A protein and the small-molecule ligand that binds it are described below.
Small molecule (SMILES): CC(=O)N[C@@H]1[C@@H](O)[C@H](O)[C@@H](CO)O[C@H]1O

Sequence of chain 1.C:
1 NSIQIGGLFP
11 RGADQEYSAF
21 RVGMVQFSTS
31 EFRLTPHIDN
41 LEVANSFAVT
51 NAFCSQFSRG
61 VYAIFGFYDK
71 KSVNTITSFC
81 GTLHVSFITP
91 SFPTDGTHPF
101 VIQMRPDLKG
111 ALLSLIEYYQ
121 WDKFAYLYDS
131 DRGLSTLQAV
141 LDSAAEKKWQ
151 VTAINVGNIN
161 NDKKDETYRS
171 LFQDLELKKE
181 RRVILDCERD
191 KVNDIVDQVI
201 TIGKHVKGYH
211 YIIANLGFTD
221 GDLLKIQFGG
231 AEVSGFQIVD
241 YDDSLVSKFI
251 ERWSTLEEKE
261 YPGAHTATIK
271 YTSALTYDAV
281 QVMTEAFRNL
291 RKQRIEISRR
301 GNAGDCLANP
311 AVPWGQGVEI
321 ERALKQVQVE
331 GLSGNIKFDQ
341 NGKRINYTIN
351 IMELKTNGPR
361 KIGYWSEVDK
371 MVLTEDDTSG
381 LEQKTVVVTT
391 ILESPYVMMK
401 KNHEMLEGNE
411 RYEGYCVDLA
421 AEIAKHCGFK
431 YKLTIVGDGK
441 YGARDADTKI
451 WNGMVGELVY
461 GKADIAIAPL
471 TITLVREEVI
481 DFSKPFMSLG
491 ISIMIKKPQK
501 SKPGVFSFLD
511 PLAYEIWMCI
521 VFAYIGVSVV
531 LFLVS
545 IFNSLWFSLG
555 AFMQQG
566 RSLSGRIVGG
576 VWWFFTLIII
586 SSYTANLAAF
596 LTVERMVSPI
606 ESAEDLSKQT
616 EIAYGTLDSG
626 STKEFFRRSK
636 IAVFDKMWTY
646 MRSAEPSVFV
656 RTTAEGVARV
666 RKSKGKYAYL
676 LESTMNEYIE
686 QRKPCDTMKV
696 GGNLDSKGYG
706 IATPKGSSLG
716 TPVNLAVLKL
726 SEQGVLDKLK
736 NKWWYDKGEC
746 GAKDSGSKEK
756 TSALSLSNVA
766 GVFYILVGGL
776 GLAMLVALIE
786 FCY

Binding-site contacts:
Ligand atom O7 contacts residue ASN346 of chain 1.C at 4.3 Å.
Ligand atom N2 contacts residue ASN346 of chain 1.C at 2.9 Å (h-bond).
Ligand atom C7 contacts residue LYS337 of chain 1.C at 3.2 Å.
Ligand atom C1 contacts residue LYS337 of chain 1.C at 4.4 Å.
Ligand atom C3 contacts residue ASN346 of chain 1.C at 3.8 Å.
Ligand atom C3 contacts residue LYS337 of chain 1.C at 4.2 Å.
Ligand atom O5 contacts residue ASN346 of chain 1.C at 2.3 Å (h-bond).
Ligand atom O5 contacts residue ASN335 of chain 1.C at 4.0 Å.
Ligand atom N2 contacts residue LYS337 of chain 1.C at 3.7 Å.
Ligand atom O7 contacts residue LYS337 of chain 1.C at 2.3 Å (salt-bridge).
Ligand atom C4 contacts residue ASN346 of chain 1.C at 4.1 Å.
Ligand atom C1 contacts residue ASN346 of chain 1.C at 1.4 Å.
Ligand atom C6 contacts residue GLN328 of chain 1.C at 3.9 Å.
Ligand atom O5 contacts residue GLN328 of chain 1.C at 3.6 Å.
Ligand atom C4 contacts residue GLN328 of chain 1.C at 4.3 Å.
Ligand atom O6 contacts residue GLN328 of chain 1.C at 3.1 Å (h-bond).
Ligand atom C5 contacts residue ASN346 of chain 1.C at 3.6 Å.
Ligand atom C5 contacts residue GLN328 of chain 1.C at 4.2 Å.
Ligand atom C2 contacts residue LYS337 of chain 1.C at 3.4 Å.
Ligand atom C8 contacts residue LYS337 of chain 1.C at 4.5 Å.
Ligand atom C7 contacts residue ASN346 of chain 1.C at 3.9 Å.
Ligand atom C1 contacts residue GLN328 of chain 1.C at 4.5 Å.
Ligand atom C2 contacts residue ASN346 of chain 1.C at 2.4 Å.
Ligand atom O3 contacts residue LYS337 of chain 1.C at 3.9 Å.
Ligand atom O6 contacts residue ASN335 of chain 1.C at 4.4 Å.